Binding-site contacts:
Ligand atom C82 contacts residue LEU221 of chain 1.B at 4.1 Å (hydrophobic).
Ligand atom O1B contacts residue TYR409 of chain 1.B at 3.4 Å (h-bond).
Ligand atom C4 contacts residue TYR409 of chain 1.B at 3.5 Å (hydrophobic).
Ligand atom C1 contacts residue TYR409 of chain 1.B at 3.0 Å (hydrophobic).
Ligand atom N4 contacts residue GLU117 of chain 1.B at 3.0 Å (salt-bridge).
Ligand atom C81 contacts residue LEU221 of chain 1.B at 3.7 Å (hydrophobic).
Ligand atom C3 contacts residue TYR409 of chain 1.B at 3.2 Å (hydrophobic).
Ligand atom C1 contacts residue ARG374 of chain 1.B at 3.5 Å.
Ligand atom O10 contacts residue ASP149 of chain 1.B at 3.3 Å.
Ligand atom C81 contacts residue ALA245 of chain 1.B at 4.0 Å (hydrophobic).
Ligand atom C4 contacts residue GLU117 of chain 1.B at 3.8 Å.
Ligand atom C8 contacts residue GLU275 of chain 1.B at 3.6 Å.
Ligand atom C91 contacts residue ASN294 of chain 1.B at 3.3 Å.
Ligand atom C4 contacts residue ASP149 of chain 1.B at 3.5 Å.
Ligand atom C11 contacts residue TRP177 of chain 1.B at 3.7 Å (hydrophobic).
Ligand atom O1A contacts residue ARG374 of chain 1.B at 2.8 Å (salt-bridge).
Ligand atom N4 contacts residue ASP149 of chain 1.B at 3.0 Å (salt-bridge).
Ligand atom C82 contacts residue ALA245 of chain 1.B at 3.6 Å (hydrophobic).
Ligand atom O10 contacts residue ARG150 of chain 1.B at 2.8 Å (salt-bridge).
Ligand atom C6 contacts residue GLU276 of chain 1.B at 3.9 Å.
Ligand atom O1B contacts residue ARG374 of chain 1.B at 2.8 Å (salt-bridge).
Ligand atom O1A contacts residue ARG116 of chain 1.B at 2.9 Å (salt-bridge).
Ligand atom C10 contacts residue ARG150 of chain 1.B at 3.9 Å.
Ligand atom C81 contacts residue ARG223 of chain 1.B at 4.0 Å.
Ligand atom C3 contacts residue GLU117 of chain 1.B at 3.7 Å.
Ligand atom C5 contacts residue ASP149 of chain 1.B at 3.8 Å.
Ligand atom C9 contacts residue GLU275 of chain 1.B at 3.0 Å.
Ligand atom C3 contacts residue ARG116 of chain 1.B at 3.7 Å.
Ligand atom C2 contacts residue ARG292 of chain 1.B at 4.1 Å.
Ligand atom C91 contacts residue ARG292 of chain 1.B at 3.5 Å.
Ligand atom C7 contacts residue TYR409 of chain 1.B at 3.3 Å (hydrophobic).
Ligand atom C1 contacts residue ARG116 of chain 1.B at 4.0 Å.
Ligand atom C2 contacts residue TYR409 of chain 1.B at 2.9 Å (hydrophobic).
Ligand atom C7 contacts residue ARG292 of chain 1.B at 3.8 Å.
Ligand atom C4 contacts residue GLU276 of chain 1.B at 4.0 Å.
Ligand atom C1 contacts residue ARG292 of chain 1.B at 3.8 Å.
Ligand atom C6 contacts residue TYR409 of chain 1.B at 4.0 Å (hydrophobic).
Ligand atom O1B contacts residue ARG292 of chain 1.B at 3.0 Å (salt-bridge).
Ligand atom O1A contacts residue TYR409 of chain 1.B at 3.4 Å (h-bond).
Ligand atom C3 contacts residue ASP149 of chain 1.B at 3.2 Å.

This small molecule binds to this protein.
Small molecule (SMILES): CCC(CC)O[C@@H]1C=C(C(=O)O)C[C@H](N)[C@H]1NC(C)=O

Sequence of chain 1.B:
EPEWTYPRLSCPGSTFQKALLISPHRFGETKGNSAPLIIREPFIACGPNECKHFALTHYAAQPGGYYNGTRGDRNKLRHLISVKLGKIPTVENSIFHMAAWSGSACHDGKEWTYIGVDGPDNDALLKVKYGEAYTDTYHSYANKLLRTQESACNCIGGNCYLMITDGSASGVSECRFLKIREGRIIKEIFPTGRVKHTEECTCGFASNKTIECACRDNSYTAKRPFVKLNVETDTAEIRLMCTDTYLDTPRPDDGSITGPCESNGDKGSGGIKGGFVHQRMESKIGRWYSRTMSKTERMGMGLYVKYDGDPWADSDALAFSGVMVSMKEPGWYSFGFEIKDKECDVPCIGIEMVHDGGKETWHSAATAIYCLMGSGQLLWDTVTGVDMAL